Binding-site contacts:
Ligand atom C04 contacts residue ILE242 of chain 1.D at 4.2 Å (hydrophobic).
Ligand atom C21 contacts residue TRP249 of chain 1.D at 3.7 Å (hydrophobic).
Ligand atom C16 contacts residue ALA308 of chain 1.E at 3.4 Å (hydrophobic).
Ligand atom C14 contacts residue TRP249 of chain 1.D at 3.9 Å (hydrophobic).
Ligand atom C07 contacts residue ILE305 of chain 1.E at 4.3 Å (hydrophobic).
Ligand atom C16 contacts residue ILE305 of chain 1.E at 4.5 Å (hydrophobic).
Ligand atom C09 contacts residue TRP249 of chain 1.D at 4.1 Å (hydrophobic).
Ligand atom C20 contacts residue TRP249 of chain 1.D at 4.3 Å (hydrophobic).
Ligand atom C18 contacts residue ILE305 of chain 1.E at 4.2 Å (hydrophobic).
Ligand atom C12 contacts residue TRP249 of chain 1.D at 3.9 Å (hydrophobic).
Ligand atom C13 contacts residue TRP249 of chain 1.D at 4.4 Å (hydrophobic).
Ligand atom C04 contacts residue TRP249 of chain 1.D at 4.5 Å (hydrophobic).
Ligand atom C20 contacts residue THR309 of chain 1.E at 3.7 Å.
Ligand atom C07 contacts residue VAL246 of chain 1.D at 3.6 Å (hydrophobic).
Ligand atom C06 contacts residue VAL246 of chain 1.D at 3.8 Å (hydrophobic).
Ligand atom C06 contacts residue ILE242 of chain 1.D at 3.8 Å (hydrophobic).
Ligand atom C06 contacts residue ILE305 of chain 1.E at 4.2 Å (hydrophobic).
Ligand atom O02 contacts residue THR309 of chain 1.E at 2.7 Å (h-bond).
Ligand atom C15 contacts residue ILE305 of chain 1.E at 4.3 Å (hydrophobic).
Ligand atom O01 contacts residue PRO333 of chain 1.D at 3.4 Å.
Ligand atom C03 contacts residue PRO333 of chain 1.D at 4.1 Å (hydrophobic).
Ligand atom C17 contacts residue THR309 of chain 1.E at 4.1 Å.
Ligand atom C05 contacts residue ILE242 of chain 1.D at 3.8 Å (hydrophobic).
Ligand atom C17 contacts residue TRP249 of chain 1.D at 3.8 Å (hydrophobic).
Ligand atom C16 contacts residue THR309 of chain 1.E at 3.5 Å.
Ligand atom C03 contacts residue GLN245 of chain 1.D at 3.5 Å.
Ligand atom C15 contacts residue ALA308 of chain 1.E at 3.3 Å (hydrophobic).
Ligand atom C16 contacts residue TRP249 of chain 1.D at 4.0 Å (hydrophobic).
Ligand atom C11 contacts residue TRP249 of chain 1.D at 4.5 Å (hydrophobic).
Ligand atom C18 contacts residue THR309 of chain 1.E at 3.7 Å.
Ligand atom O01 contacts residue ARG329 of chain 1.D at 4.1 Å.
Ligand atom O01 contacts residue GLN245 of chain 1.D at 2.6 Å (h-bond).
Ligand atom C21 contacts residue TYR312 of chain 1.E at 3.5 Å (hydrophobic).
Ligand atom C02 contacts residue PRO333 of chain 1.D at 4.2 Å (hydrophobic).
Ligand atom C20 contacts residue TYR312 of chain 1.E at 4.2 Å (hydrophobic).
Ligand atom O02 contacts residue ALA308 of chain 1.E at 4.5 Å.
Ligand atom O02 contacts residue TYR312 of chain 1.E at 4.2 Å.
Ligand atom C15 contacts residue THR309 of chain 1.E at 4.4 Å.
Ligand atom C15 contacts residue TRP249 of chain 1.D at 4.3 Å (hydrophobic).
Ligand atom C04 contacts residue GLN245 of chain 1.D at 4.0 Å.

The protein below binds the small molecule below.
Small molecule (SMILES): CC(=O)[C@H]1CC[C@H]2[C@@H]3CC[C@@H]4C[C@H](O)CC[C@]4(C)[C@H]3CC[C@]12C

Sequence of chain 1.D:
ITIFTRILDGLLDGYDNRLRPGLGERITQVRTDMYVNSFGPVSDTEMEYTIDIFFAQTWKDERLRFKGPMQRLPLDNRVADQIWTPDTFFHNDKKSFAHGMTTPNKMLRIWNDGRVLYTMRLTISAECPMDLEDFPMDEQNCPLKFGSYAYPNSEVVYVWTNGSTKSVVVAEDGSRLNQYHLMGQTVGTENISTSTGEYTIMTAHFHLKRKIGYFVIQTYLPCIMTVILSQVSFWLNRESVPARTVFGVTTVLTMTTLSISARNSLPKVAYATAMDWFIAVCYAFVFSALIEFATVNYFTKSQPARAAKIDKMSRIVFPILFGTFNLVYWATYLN

Sequence of chain 1.E:
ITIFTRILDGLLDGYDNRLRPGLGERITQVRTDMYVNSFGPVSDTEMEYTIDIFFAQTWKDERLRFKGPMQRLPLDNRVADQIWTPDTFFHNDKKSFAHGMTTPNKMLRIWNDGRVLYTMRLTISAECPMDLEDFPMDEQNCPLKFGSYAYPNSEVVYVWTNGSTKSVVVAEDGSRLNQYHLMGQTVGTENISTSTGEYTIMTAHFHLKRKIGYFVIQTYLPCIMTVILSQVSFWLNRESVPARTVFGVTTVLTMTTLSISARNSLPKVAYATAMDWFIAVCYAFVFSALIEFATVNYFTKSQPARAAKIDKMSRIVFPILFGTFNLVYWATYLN